The protein below binds the small molecule below.
Small molecule (SMILES): NC(=[NH2+])NCCC[C@H](N)C(=O)O

Sequence of chain 1.D:
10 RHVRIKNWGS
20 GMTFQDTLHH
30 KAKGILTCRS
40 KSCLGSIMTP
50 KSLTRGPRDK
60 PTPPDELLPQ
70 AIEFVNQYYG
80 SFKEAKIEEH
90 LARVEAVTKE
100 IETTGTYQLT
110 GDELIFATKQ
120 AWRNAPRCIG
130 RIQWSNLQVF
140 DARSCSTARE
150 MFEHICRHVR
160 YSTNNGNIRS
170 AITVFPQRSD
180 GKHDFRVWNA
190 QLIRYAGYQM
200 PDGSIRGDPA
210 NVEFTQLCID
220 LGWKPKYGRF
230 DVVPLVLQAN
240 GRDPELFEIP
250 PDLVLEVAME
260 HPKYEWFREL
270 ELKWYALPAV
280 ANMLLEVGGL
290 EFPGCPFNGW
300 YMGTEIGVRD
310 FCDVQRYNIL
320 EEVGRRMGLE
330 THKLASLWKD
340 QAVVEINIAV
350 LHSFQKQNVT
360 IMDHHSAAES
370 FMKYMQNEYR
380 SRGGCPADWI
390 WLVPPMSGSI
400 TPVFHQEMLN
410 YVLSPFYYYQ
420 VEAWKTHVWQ

Binding-site contacts:
Ligand atom CD contacts residue VAL279 of chain 1.D at 4.1 Å (hydrophobic).
Ligand atom CG contacts residue HEM1 of chain 1.BA at 3.7 Å.
Ligand atom CB contacts residue GLU304 of chain 1.D at 3.2 Å.
Ligand atom N contacts residue GLU304 of chain 1.D at 3.0 Å (salt-bridge).
Ligand atom OXT contacts residue ASP309 of chain 1.D at 4.2 Å.
Ligand atom O contacts residue TYR300 of chain 1.D at 3.7 Å.
Ligand atom CG contacts residue VAL279 of chain 1.D at 4.3 Å (hydrophobic).
Ligand atom CZ contacts residue HEM1 of chain 1.BA at 4.0 Å.
Ligand atom CA contacts residue GLU304 of chain 1.D at 3.6 Å.
Ligand atom CZ contacts residue PRO277 of chain 1.D at 3.8 Å (hydrophobic).
Ligand atom C contacts residue ASP309 of chain 1.D at 3.9 Å.
Ligand atom NH2 contacts residue PRO277 of chain 1.D at 4.1 Å.
Ligand atom NE contacts residue HEM1 of chain 1.BA at 4.1 Å.
Ligand atom CZ contacts residue TRP299 of chain 1.D at 4.0 Å (hydrophobic).
Ligand atom NE contacts residue GLU304 of chain 1.D at 2.9 Å (salt-bridge).
Ligand atom OXT contacts residue TYR274 of chain 1.D at 3.6 Å (h-bond).
Ligand atom NH1 contacts residue PRO277 of chain 1.D at 3.6 Å (h-bond).
Ligand atom NH1 contacts residue GLY298 of chain 1.D at 4.0 Å.
Ligand atom CD contacts residue GLU304 of chain 1.D at 3.8 Å.
Ligand atom CZ contacts residue GLU304 of chain 1.D at 3.7 Å.
Ligand atom NH2 contacts residue TRP299 of chain 1.D at 2.9 Å (h-bond).
Ligand atom N contacts residue HEM1 of chain 1.BA at 2.9 Å (h-bond).
Ligand atom C contacts residue TYR300 of chain 1.D at 3.4 Å (hydrophobic).
Ligand atom OXT contacts residue GLN190 of chain 1.D at 2.8 Å (h-bond).
Ligand atom CB contacts residue TYR300 of chain 1.D at 4.0 Å (hydrophobic).
Ligand atom NH1 contacts residue HEM1 of chain 1.BA at 4.0 Å.
Ligand atom NH2 contacts residue GLU304 of chain 1.D at 2.9 Å (salt-bridge).
Ligand atom O contacts residue GLU304 of chain 1.D at 3.6 Å.
Ligand atom C contacts residue GLU304 of chain 1.D at 4.3 Å.
Ligand atom CA contacts residue GLN190 of chain 1.D at 3.8 Å.
Ligand atom NE contacts residue PRO277 of chain 1.D at 4.0 Å.
Ligand atom NH2 contacts residue TYR300 of chain 1.D at 4.3 Å.
Ligand atom CD contacts residue PRO277 of chain 1.D at 4.2 Å (hydrophobic).
Ligand atom CA contacts residue HEM1 of chain 1.BA at 3.9 Å.
Ligand atom CB contacts residue GLN190 of chain 1.D at 4.0 Å.
Ligand atom NH2 contacts residue HEM1 of chain 1.BA at 3.4 Å.
Ligand atom CG contacts residue GLU304 of chain 1.D at 3.5 Å.
Ligand atom O contacts residue ASP309 of chain 1.D at 3.0 Å (salt-bridge).
Ligand atom OXT contacts residue TYR300 of chain 1.D at 2.7 Å (h-bond).
Ligand atom C contacts residue GLN190 of chain 1.D at 3.7 Å.